The protein below binds the small molecule below.
Small molecule (SMILES): CC(=O)N[C@@H]1[C@@H](O)[C@H](O)[C@@H](CO)O[C@H]1O

Sequence of chain 1.I:
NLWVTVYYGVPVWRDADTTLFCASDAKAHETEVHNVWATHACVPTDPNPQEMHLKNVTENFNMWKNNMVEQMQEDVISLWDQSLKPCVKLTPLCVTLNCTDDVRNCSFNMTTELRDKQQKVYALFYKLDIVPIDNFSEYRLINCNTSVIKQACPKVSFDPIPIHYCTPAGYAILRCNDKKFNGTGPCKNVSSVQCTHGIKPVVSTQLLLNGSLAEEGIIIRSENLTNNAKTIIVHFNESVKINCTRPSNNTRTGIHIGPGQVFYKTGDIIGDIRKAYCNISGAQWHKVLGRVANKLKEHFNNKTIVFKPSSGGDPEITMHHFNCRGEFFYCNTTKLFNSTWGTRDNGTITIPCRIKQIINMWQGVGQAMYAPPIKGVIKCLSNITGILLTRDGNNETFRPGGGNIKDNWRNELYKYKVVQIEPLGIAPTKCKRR

Binding-site contacts:
Ligand atom C4 contacts residue ASN370 of chain 1.I at 3.0 Å.
Ligand atom C3 contacts residue ASN370 of chain 1.I at 3.2 Å.
Ligand atom C1 contacts residue ASN370 of chain 1.I at 1.4 Å.
Ligand atom C5 contacts residue ASN370 of chain 1.I at 3.2 Å.
Ligand atom O6 contacts residue ASN370 of chain 1.I at 3.3 Å (h-bond).
Ligand atom C2 contacts residue ASN370 of chain 1.I at 2.5 Å.
Ligand atom O6 contacts residue THR366 of chain 1.I at 4.0 Å.
Ligand atom O4 contacts residue ASN370 of chain 1.I at 4.3 Å.
Ligand atom N2 contacts residue ASN370 of chain 1.I at 3.7 Å.
Ligand atom C6 contacts residue ASN370 of chain 1.I at 3.8 Å.
Ligand atom O5 contacts residue ASN370 of chain 1.I at 2.4 Å (h-bond).
Ligand atom O3 contacts residue ASN370 of chain 1.I at 3.8 Å.